Binding-site contacts:
Ligand atom C4 contacts residue ASN61 of chain 1.A at 4.3 Å.
Ligand atom N2 contacts residue ASN61 of chain 1.A at 2.8 Å (h-bond).
Ligand atom C3 contacts residue ASN61 of chain 1.A at 3.9 Å.
Ligand atom C8 contacts residue PHE59 of chain 1.A at 4.3 Å (hydrophobic).
Ligand atom C7 contacts residue ASN61 of chain 1.A at 3.8 Å.
Ligand atom C5 contacts residue ASN61 of chain 1.A at 3.6 Å.
Ligand atom C8 contacts residue ASN30 of chain 1.A at 3.4 Å.
Ligand atom C1 contacts residue ASN61 of chain 1.A at 1.4 Å.
Ligand atom O5 contacts residue ASN61 of chain 1.A at 2.4 Å (h-bond).
Ligand atom C8 contacts residue ASN61 of chain 1.A at 4.1 Å.
Ligand atom C2 contacts residue ASN61 of chain 1.A at 2.5 Å.

Sequence of chain 1.A:
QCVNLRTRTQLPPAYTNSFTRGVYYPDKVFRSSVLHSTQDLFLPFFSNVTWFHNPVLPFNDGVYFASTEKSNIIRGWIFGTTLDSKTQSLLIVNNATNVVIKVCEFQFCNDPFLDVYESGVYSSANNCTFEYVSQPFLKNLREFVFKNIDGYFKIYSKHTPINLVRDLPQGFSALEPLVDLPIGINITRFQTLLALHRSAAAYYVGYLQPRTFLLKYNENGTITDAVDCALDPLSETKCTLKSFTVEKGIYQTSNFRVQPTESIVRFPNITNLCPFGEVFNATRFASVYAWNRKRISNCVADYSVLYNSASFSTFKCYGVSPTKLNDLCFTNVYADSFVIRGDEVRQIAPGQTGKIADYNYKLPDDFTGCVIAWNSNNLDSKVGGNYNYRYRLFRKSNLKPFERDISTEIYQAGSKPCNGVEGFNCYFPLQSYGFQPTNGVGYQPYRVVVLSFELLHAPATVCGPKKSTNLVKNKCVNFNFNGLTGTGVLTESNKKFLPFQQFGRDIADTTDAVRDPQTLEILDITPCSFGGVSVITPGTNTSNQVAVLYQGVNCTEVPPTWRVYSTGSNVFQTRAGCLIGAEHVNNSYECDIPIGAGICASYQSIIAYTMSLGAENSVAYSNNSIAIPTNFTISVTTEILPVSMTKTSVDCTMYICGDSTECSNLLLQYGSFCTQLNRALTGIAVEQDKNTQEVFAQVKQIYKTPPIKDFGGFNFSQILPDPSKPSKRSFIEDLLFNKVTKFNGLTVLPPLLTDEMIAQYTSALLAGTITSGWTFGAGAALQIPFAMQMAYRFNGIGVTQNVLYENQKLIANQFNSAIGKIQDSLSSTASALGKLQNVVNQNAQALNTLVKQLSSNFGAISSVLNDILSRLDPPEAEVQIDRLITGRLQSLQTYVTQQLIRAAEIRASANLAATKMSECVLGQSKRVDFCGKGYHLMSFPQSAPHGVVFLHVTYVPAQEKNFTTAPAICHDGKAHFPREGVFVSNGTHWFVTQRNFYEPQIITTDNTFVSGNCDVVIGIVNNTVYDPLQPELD

A small-molecule ligand and the protein it binds are described below.
Small molecule (SMILES): CC(=O)N[C@@H]1[C@@H](O)[C@H](O)[C@@H](CO)O[C@H]1O